Sequence of chain 1.C:
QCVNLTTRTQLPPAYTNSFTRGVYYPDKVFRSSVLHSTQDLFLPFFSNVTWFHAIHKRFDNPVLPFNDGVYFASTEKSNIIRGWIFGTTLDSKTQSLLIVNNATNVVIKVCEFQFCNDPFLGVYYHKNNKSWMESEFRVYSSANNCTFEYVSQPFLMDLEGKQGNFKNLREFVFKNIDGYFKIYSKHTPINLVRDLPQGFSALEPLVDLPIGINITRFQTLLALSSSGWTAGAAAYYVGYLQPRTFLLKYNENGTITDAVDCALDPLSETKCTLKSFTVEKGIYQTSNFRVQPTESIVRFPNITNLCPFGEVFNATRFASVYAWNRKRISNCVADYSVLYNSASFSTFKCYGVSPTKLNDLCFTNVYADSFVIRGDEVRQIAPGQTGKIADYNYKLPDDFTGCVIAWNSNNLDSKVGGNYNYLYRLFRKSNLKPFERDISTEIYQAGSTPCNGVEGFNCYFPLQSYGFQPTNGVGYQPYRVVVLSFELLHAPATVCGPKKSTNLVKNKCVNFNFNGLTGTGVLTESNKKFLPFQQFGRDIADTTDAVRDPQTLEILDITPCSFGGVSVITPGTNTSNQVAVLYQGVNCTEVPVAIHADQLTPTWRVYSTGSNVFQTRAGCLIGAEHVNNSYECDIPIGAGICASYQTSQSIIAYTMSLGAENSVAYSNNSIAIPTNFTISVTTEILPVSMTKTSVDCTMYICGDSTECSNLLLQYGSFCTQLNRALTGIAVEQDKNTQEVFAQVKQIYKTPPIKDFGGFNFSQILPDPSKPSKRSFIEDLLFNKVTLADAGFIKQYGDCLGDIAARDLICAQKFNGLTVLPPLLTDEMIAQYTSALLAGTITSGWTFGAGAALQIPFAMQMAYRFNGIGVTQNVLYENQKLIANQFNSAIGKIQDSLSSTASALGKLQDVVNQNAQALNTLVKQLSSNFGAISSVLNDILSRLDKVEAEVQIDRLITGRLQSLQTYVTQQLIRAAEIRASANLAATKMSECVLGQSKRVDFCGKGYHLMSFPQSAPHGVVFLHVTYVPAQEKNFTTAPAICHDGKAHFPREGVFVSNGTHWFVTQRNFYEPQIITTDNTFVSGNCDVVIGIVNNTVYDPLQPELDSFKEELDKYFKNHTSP

Binding-site contacts:
Ligand atom N2 contacts residue HIS1101 of chain 1.C at 4.3 Å.
Ligand atom C7 contacts residue THR1100 of chain 1.C at 4.0 Å.
Ligand atom C7 contacts residue HIS1101 of chain 1.C at 3.5 Å.
Ligand atom O6 contacts residue PHE1103 of chain 1.C at 4.3 Å.
Ligand atom C1 contacts residue PHE1103 of chain 1.C at 4.3 Å (hydrophobic).
Ligand atom C8 contacts residue HIS1101 of chain 1.C at 3.7 Å.
Ligand atom O5 contacts residue ASN1098 of chain 1.C at 2.5 Å (h-bond).
Ligand atom C3 contacts residue THR1100 of chain 1.C at 4.2 Å.
Ligand atom C2 contacts residue THR1100 of chain 1.C at 3.9 Å.
Ligand atom N2 contacts residue ASN1098 of chain 1.C at 2.4 Å (h-bond).
Ligand atom O4 contacts residue HIS1101 of chain 1.C at 3.8 Å.
Ligand atom O5 contacts residue PHE1103 of chain 1.C at 3.5 Å.
Ligand atom C5 contacts residue ASN1098 of chain 1.C at 3.6 Å.
Ligand atom C2 contacts residue HIS1101 of chain 1.C at 4.2 Å.
Ligand atom C1 contacts residue HIS1101 of chain 1.C at 3.8 Å.
Ligand atom C8 contacts residue THR1100 of chain 1.C at 3.9 Å.
Ligand atom C1 contacts residue ASN1098 of chain 1.C at 1.3 Å.
Ligand atom C6 contacts residue PHE1103 of chain 1.C at 3.6 Å (hydrophobic).
Ligand atom C2 contacts residue ASN1098 of chain 1.C at 2.2 Å.
Ligand atom C5 contacts residue PHE1103 of chain 1.C at 3.9 Å (hydrophobic).
Ligand atom O7 contacts residue HIS1101 of chain 1.C at 3.0 Å (h-bond).
Ligand atom C5 contacts residue HIS1101 of chain 1.C at 3.8 Å.
Ligand atom N2 contacts residue THR1100 of chain 1.C at 3.1 Å (h-bond).
Ligand atom C7 contacts residue ASN1098 of chain 1.C at 2.9 Å.
Ligand atom C8 contacts residue ASN1098 of chain 1.C at 3.9 Å.
Ligand atom C4 contacts residue HIS1101 of chain 1.C at 4.2 Å.
Ligand atom C1 contacts residue THR1100 of chain 1.C at 4.0 Å.
Ligand atom C3 contacts residue HIS1101 of chain 1.C at 3.7 Å.
Ligand atom O7 contacts residue ASN1098 of chain 1.C at 3.2 Å (h-bond).
Ligand atom O5 contacts residue HIS1101 of chain 1.C at 4.3 Å.
Ligand atom C4 contacts residue ASN1098 of chain 1.C at 4.1 Å.
Ligand atom C3 contacts residue ASN1098 of chain 1.C at 3.5 Å.

The protein below binds the small molecule below.
Small molecule (SMILES): CC(=O)N[C@H]1[C@H](O[C@H]2[C@H](O)[C@@H](NC(C)=O)CO[C@@H]2CO)O[C@H](CO)[C@@H](O[C@H]2O[C@H](CO)[C@@H](O)[C@H](O)[C@@H]2O)[C@@H]1O